Binding-site contacts:
Ligand atom C15 contacts residue MET299 of chain 1.B at 4.1 Å (hydrophobic).
Ligand atom F18 contacts residue HEM1 of chain 1.R at 3.7 Å.
Ligand atom C09 contacts residue HEM1 of chain 1.R at 3.7 Å.
Ligand atom C03 contacts residue TRP316 of chain 1.B at 4.0 Å (hydrophobic).
Ligand atom F18 contacts residue TYR435 of chain 1.B at 3.4 Å.
Ligand atom C08 contacts residue HEM1 of chain 1.R at 3.6 Å.
Ligand atom F17 contacts residue ASN298 of chain 1.B at 3.8 Å.
Ligand atom C16 contacts residue VAL296 of chain 1.B at 3.7 Å (hydrophobic).
Ligand atom C12 contacts residue HEM1 of chain 1.R at 3.4 Å.
Ligand atom C06 contacts residue GLU321 of chain 1.B at 3.4 Å.
Ligand atom C04 contacts residue HEM1 of chain 1.R at 4.0 Å.
Ligand atom N01 contacts residue GLU321 of chain 1.B at 2.6 Å (salt-bridge).
Ligand atom C10 contacts residue HEM1 of chain 1.R at 3.1 Å.
Ligand atom N02 contacts residue GLU321 of chain 1.B at 2.6 Å (salt-bridge).
Ligand atom C02 contacts residue PRO294 of chain 1.B at 3.9 Å (hydrophobic).
Ligand atom C07 contacts residue HEM1 of chain 1.R at 3.5 Å.
Ligand atom C07 contacts residue PHE313 of chain 1.B at 3.7 Å (hydrophobic).
Ligand atom C15 contacts residue VAL296 of chain 1.B at 4.0 Å (hydrophobic).
Ligand atom C03 contacts residue PRO294 of chain 1.B at 3.8 Å (hydrophobic).
Ligand atom N02 contacts residue TRP316 of chain 1.B at 2.8 Å (h-bond).
Ligand atom C15 contacts residue HEM1 of chain 1.R at 3.1 Å.
Ligand atom C07 contacts residue PRO294 of chain 1.B at 3.9 Å (hydrophobic).
Ligand atom N02 contacts residue PRO294 of chain 1.B at 4.0 Å.
Ligand atom N02 contacts residue TYR317 of chain 1.B at 3.6 Å.
Ligand atom C02 contacts residue GLU321 of chain 1.B at 3.4 Å.
Ligand atom C02 contacts residue HEM1 of chain 1.R at 3.7 Å.
Ligand atom C08 contacts residue GLU321 of chain 1.B at 3.2 Å.
Ligand atom C15 contacts residue ASN298 of chain 1.B at 4.0 Å.
Ligand atom C05 contacts residue VAL296 of chain 1.B at 3.5 Å (hydrophobic).
Ligand atom C16 contacts residue HEM1 of chain 1.R at 3.5 Å.
Ligand atom C14 contacts residue HEM1 of chain 1.R at 3.5 Å.
Ligand atom N01 contacts residue PRO294 of chain 1.B at 4.1 Å.
Ligand atom C13 contacts residue HEM1 of chain 1.R at 3.0 Å.
Ligand atom C07 contacts residue GLY315 of chain 1.B at 3.9 Å.
Ligand atom C02 contacts residue TRP316 of chain 1.B at 3.8 Å (hydrophobic).
Ligand atom C09 contacts residue VAL296 of chain 1.B at 3.6 Å (hydrophobic).
Ligand atom C03 contacts residue HEM1 of chain 1.R at 3.3 Å.
Ligand atom N02 contacts residue MET318 of chain 1.B at 3.9 Å.
Ligand atom N11 contacts residue HEM1 of chain 1.R at 3.1 Å (h-bond).
Ligand atom N02 contacts residue HEM1 of chain 1.R at 3.5 Å.

The small molecule below binds the protein below.
Small molecule (SMILES): Cc1cc(N)nc(CCCN2CCC(F)(F)CC2)c1

Sequence of chain 1.B:
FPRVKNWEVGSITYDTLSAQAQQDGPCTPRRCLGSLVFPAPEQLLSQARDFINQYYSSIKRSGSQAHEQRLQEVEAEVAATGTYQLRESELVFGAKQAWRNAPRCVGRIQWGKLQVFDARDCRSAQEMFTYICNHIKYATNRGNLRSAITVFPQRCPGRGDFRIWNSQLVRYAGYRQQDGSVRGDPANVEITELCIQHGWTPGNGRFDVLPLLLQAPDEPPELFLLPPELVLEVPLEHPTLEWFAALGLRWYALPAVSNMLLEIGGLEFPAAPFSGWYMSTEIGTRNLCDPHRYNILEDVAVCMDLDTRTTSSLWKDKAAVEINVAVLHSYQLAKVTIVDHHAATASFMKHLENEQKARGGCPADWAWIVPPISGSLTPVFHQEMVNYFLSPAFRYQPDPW